Sequence of chain 1.A:
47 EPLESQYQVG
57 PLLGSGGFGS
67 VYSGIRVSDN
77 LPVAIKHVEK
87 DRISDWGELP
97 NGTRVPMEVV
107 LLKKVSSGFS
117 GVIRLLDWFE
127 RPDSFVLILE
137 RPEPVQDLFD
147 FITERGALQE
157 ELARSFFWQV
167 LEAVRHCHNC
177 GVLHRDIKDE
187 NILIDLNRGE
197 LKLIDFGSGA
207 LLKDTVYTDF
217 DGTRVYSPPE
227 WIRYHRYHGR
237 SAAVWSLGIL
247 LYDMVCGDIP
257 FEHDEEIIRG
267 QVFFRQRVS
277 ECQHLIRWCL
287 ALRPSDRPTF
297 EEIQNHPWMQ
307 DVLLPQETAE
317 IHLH

Binding-site contacts:
Ligand atom C1 contacts residue VAL141 of chain 1.A at 3.9 Å (hydrophobic).
Ligand atom C8 contacts residue GLU104 of chain 1.A at 3.5 Å.
Ligand atom C11 contacts residue VAL67 of chain 1.A at 3.9 Å (hydrophobic).
Ligand atom C7 contacts residue LEU135 of chain 1.A at 4.0 Å (hydrophobic).
Ligand atom C2 contacts residue LEU189 of chain 1.A at 3.5 Å (hydrophobic).
Ligand atom C contacts residue VAL141 of chain 1.A at 3.8 Å (hydrophobic).
Ligand atom C12 contacts residue ILE200 of chain 1.A at 3.6 Å (hydrophobic).
Ligand atom O1 contacts residue ILE200 of chain 1.A at 3.7 Å.
Ligand atom C10 contacts residue PHE64 of chain 1.A at 3.5 Å (hydrophobic).
Ligand atom S contacts residue GLU136 of chain 1.A at 3.8 Å.
Ligand atom S contacts residue LEU189 of chain 1.A at 3.7 Å.
Ligand atom N1 contacts residue LEU189 of chain 1.A at 3.8 Å.
Ligand atom S contacts residue ARG137 of chain 1.A at 3.8 Å.
Ligand atom C10 contacts residue ASP201 of chain 1.A at 3.6 Å.
Ligand atom C8 contacts residue LYS82 of chain 1.A at 3.4 Å.
Ligand atom O contacts residue VAL141 of chain 1.A at 3.4 Å.
Ligand atom C15 contacts residue GLY60 of chain 1.A at 3.8 Å.
Ligand atom C9 contacts residue ASP201 of chain 1.A at 3.4 Å.
Ligand atom C8 contacts residue ASP201 of chain 1.A at 3.8 Å.
Ligand atom O contacts residue ARG137 of chain 1.A at 3.5 Å.
Ligand atom C16 contacts residue VAL67 of chain 1.A at 3.8 Å (hydrophobic).
Ligand atom C1 contacts residue LEU59 of chain 1.A at 3.9 Å (hydrophobic).
Ligand atom C9 contacts residue GLU104 of chain 1.A at 3.9 Å.
Ligand atom C3 contacts residue ILE200 of chain 1.A at 3.9 Å (hydrophobic).
Ligand atom O1 contacts residue LEU135 of chain 1.A at 3.5 Å.
Ligand atom O1 contacts residue ILE119 of chain 1.A at 3.5 Å.
Ligand atom C15 contacts residue PHE64 of chain 1.A at 3.9 Å (hydrophobic).
Ligand atom C2 contacts residue LEU59 of chain 1.A at 3.8 Å (hydrophobic).
Ligand atom C13 contacts residue PHE64 of chain 1.A at 3.9 Å (hydrophobic).
Ligand atom S contacts residue ALA80 of chain 1.A at 4.0 Å.
Ligand atom N2 contacts residue ILE200 of chain 1.A at 3.8 Å.
Ligand atom C9 contacts residue PHE64 of chain 1.A at 3.5 Å (hydrophobic).
Ligand atom C5 contacts residue ILE200 of chain 1.A at 3.6 Å (hydrophobic).
Ligand atom N contacts residue LEU189 of chain 1.A at 3.9 Å.
Ligand atom C contacts residue LEU59 of chain 1.A at 4.0 Å (hydrophobic).
Ligand atom N contacts residue LEU59 of chain 1.A at 3.8 Å.
Ligand atom O contacts residue LEU59 of chain 1.A at 3.9 Å.
Ligand atom C4 contacts residue ALA80 of chain 1.A at 3.5 Å (hydrophobic).
Ligand atom C9 contacts residue LYS82 of chain 1.A at 3.6 Å.
Ligand atom C4 contacts residue GLU136 of chain 1.A at 3.4 Å.

The protein below binds the small molecule below.
Small molecule (SMILES): CC(=O)Nc1nc(C(=O)Nc2ccccc2N2CCCCC2)cs1